Binding-site contacts:
Ligand atom CD1 contacts residue ILE234 of chain 2.A at 3.6 Å (hydrophobic).
Ligand atom CE3 contacts residue VAL118 of chain 2.A at 3.8 Å (hydrophobic).
Ligand atom NH2 contacts residue HIS239 of chain 2.A at 3.8 Å.
Ligand atom CE2 contacts residue PRO158 of chain 2.A at 3.8 Å (hydrophobic).
Ligand atom CD1 contacts residue PRO244 of chain 2.A at 3.6 Å (hydrophobic).
Ligand atom CZ3 contacts residue ALA241 of chain 2.A at 3.5 Å (hydrophobic).
Ligand atom NH1 contacts residue ALA240 of chain 2.A at 3.4 Å.
Ligand atom NE1 contacts residue PHE245 of chain 2.A at 2.9 Å (h-bond).
Ligand atom NH2 contacts residue ALA240 of chain 2.A at 3.5 Å (h-bond).
Ligand atom NE contacts residue ALA240 of chain 2.A at 3.7 Å.
Ligand atom CE2 contacts residue PHE245 of chain 2.A at 3.5 Å (hydrophobic).
Ligand atom N contacts residue PRO244 of chain 2.A at 3.4 Å.
Ligand atom CZ2 contacts residue PHE247 of chain 2.A at 3.8 Å (hydrophobic).
Ligand atom CH2 contacts residue PHE247 of chain 2.A at 3.7 Å (hydrophobic).
Ligand atom CB contacts residue PRO162 of chain 2.A at 3.4 Å (hydrophobic).
Ligand atom CD1 contacts residue ALA157 of chain 2.A at 3.6 Å (hydrophobic).
Ligand atom CA contacts residue GLY161 of chain 2.A at 3.7 Å.
Ligand atom CD1 contacts residue GLY156 of chain 2.A at 3.0 Å.
Ligand atom O contacts residue GLY161 of chain 2.A at 3.2 Å.
Ligand atom CE2 contacts residue ALA237 of chain 2.A at 3.6 Å (hydrophobic).
Ligand atom CH2 contacts residue VAL118 of chain 2.A at 3.5 Å (hydrophobic).
Ligand atom NH1 contacts residue ALA241 of chain 2.A at 2.7 Å (h-bond).
Ligand atom O contacts residue GLU238 of chain 2.A at 3.6 Å (salt-bridge).
Ligand atom CZ3 contacts residue VAL118 of chain 2.A at 3.2 Å (hydrophobic).
Ligand atom CA contacts residue GLU238 of chain 2.A at 3.4 Å.
Ligand atom CG contacts residue GLU238 of chain 2.A at 2.7 Å.
Ligand atom CZ contacts residue ALA240 of chain 2.A at 3.3 Å (hydrophobic).
Ligand atom CZ2 contacts residue PHE245 of chain 2.A at 3.6 Å (hydrophobic).
Ligand atom CB contacts residue GLU238 of chain 2.A at 3.1 Å.
Ligand atom O contacts residue PRO244 of chain 2.A at 3.7 Å.
Ligand atom NE1 contacts residue GLY156 of chain 2.A at 3.4 Å (h-bond).
Ligand atom CB contacts residue GLY161 of chain 2.A at 3.8 Å.
Ligand atom CH2 contacts residue ALA241 of chain 2.A at 3.2 Å (hydrophobic).
Ligand atom N contacts residue GLU238 of chain 2.A at 2.9 Å (salt-bridge).
Ligand atom CZ2 contacts residue ALA237 of chain 2.A at 3.3 Å (hydrophobic).
Ligand atom CH2 contacts residue ALA237 of chain 2.A at 3.4 Å (hydrophobic).
Ligand atom NH1 contacts residue GLU238 of chain 2.A at 3.0 Å (salt-bridge).
Ligand atom CZ3 contacts residue CYS153 of chain 2.A at 3.4 Å (hydrophobic).
Ligand atom NE1 contacts residue PRO158 of chain 2.A at 3.8 Å.
Ligand atom CG contacts residue HIS239 of chain 2.A at 3.8 Å.

Sequence of chain 2.A:
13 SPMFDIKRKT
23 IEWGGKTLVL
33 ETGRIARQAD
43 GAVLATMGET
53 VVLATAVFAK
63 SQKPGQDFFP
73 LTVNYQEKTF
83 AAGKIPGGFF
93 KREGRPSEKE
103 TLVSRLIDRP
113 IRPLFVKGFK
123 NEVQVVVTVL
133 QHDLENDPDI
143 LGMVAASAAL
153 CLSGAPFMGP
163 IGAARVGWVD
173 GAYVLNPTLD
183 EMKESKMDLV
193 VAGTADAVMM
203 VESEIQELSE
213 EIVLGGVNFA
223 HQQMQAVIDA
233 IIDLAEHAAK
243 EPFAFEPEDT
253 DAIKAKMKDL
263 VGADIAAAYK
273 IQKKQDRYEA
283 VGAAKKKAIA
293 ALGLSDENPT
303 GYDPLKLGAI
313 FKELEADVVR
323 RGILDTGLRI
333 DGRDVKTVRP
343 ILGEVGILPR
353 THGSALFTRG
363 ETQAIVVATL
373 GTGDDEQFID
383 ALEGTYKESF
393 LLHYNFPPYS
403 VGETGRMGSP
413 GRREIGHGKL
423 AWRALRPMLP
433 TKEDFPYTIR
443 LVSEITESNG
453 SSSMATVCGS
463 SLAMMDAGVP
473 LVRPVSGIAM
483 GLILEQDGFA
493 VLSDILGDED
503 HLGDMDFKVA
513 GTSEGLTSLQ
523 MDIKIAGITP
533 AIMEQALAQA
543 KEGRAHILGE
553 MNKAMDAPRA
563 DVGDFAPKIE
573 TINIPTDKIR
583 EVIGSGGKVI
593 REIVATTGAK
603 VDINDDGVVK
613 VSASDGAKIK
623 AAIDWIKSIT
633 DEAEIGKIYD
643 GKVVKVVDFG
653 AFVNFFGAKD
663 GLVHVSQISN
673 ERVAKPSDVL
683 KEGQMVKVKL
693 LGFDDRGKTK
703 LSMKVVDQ

The small molecule below binds the protein below.
Small molecule (SMILES): CC(C)NC(=O)[C@H](CC1=c2ccccc2=NC1)NC(=O)[C@H](CC1=c2ccccc2=NC1)NC(=O)CNC(=O)[C@H](CCCN=C(N)N)NC(=O)[C@H](CCCN=C(N)N)NC(=O)[C@@H]1CCCN1C(=O)[C@H](C)N